Sequence of chain 3.A:
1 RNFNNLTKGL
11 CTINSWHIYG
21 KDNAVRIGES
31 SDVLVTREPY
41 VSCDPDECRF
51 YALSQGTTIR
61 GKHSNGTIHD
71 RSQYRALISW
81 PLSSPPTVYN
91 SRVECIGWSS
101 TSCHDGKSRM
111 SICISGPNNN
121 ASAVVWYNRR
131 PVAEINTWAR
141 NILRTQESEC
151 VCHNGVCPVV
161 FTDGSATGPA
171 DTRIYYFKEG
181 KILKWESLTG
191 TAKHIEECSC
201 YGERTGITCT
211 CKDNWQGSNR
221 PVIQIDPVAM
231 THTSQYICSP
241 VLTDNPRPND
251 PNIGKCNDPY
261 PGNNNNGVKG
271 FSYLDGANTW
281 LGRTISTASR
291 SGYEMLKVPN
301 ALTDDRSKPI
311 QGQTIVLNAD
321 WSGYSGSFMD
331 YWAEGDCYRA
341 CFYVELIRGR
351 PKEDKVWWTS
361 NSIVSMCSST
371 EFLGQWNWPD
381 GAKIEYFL

Binding-site contacts:
Ligand atom O4 contacts residue TRP357 of chain 3.A at 4.2 Å.
Ligand atom C3 contacts residue ASN65 of chain 3.A at 3.8 Å.
Ligand atom C2 contacts residue ASN65 of chain 3.A at 2.4 Å.
Ligand atom C8 contacts residue ASN65 of chain 3.A at 4.5 Å.
Ligand atom C4 contacts residue ASN65 of chain 3.A at 4.2 Å.
Ligand atom C1 contacts residue TRP357 of chain 3.A at 3.7 Å (hydrophobic).
Ligand atom C7 contacts residue TRP357 of chain 3.A at 3.9 Å (hydrophobic).
Ligand atom O5 contacts residue ASN65 of chain 3.A at 2.4 Å (h-bond).
Ligand atom C4 contacts residue TRP357 of chain 3.A at 4.4 Å (hydrophobic).
Ligand atom C5 contacts residue TRP357 of chain 3.A at 4.0 Å (hydrophobic).
Ligand atom N2 contacts residue TRP357 of chain 3.A at 3.3 Å.
Ligand atom C2 contacts residue TRP357 of chain 3.A at 4.0 Å (hydrophobic).
Ligand atom C3 contacts residue TRP357 of chain 3.A at 3.7 Å (hydrophobic).
Ligand atom C5 contacts residue ASN65 of chain 3.A at 3.7 Å.
Ligand atom O3 contacts residue TRP357 of chain 3.A at 4.2 Å.
Ligand atom O7 contacts residue ASN65 of chain 3.A at 3.7 Å.
Ligand atom C7 contacts residue ASN65 of chain 3.A at 3.5 Å.
Ligand atom O5 contacts residue TRP357 of chain 3.A at 4.3 Å.
Ligand atom C8 contacts residue TRP357 of chain 3.A at 3.5 Å (hydrophobic).
Ligand atom N2 contacts residue ASN65 of chain 3.A at 2.8 Å (h-bond).
Ligand atom C1 contacts residue ASN65 of chain 3.A at 1.4 Å.

A protein and the small-molecule ligand that binds it are described below.
Small molecule (SMILES): CC(=O)N[C@@H]1[C@@H](O)[C@H](O)[C@@H](CO)O[C@H]1O